Binding-site contacts:
Ligand atom C8 contacts residue ASP166 of chain 1.A at 3.9 Å.
Ligand atom C2 contacts residue TRP168 of chain 1.A at 4.5 Å (hydrophobic).
Ligand atom C7 contacts residue TRP168 of chain 1.A at 4.2 Å (hydrophobic).
Ligand atom C3 contacts residue TRP168 of chain 1.A at 4.2 Å (hydrophobic).
Ligand atom O3 contacts residue TRP168 of chain 1.A at 3.6 Å.
Ligand atom N2 contacts residue TRP168 of chain 1.A at 3.5 Å.
Ligand atom C7 contacts residue ASP166 of chain 1.A at 4.1 Å.
Ligand atom O5 contacts residue ASN118 of chain 1.A at 3.2 Å (h-bond).
Ligand atom C1 contacts residue ASN118 of chain 1.A at 2.7 Å.
Ligand atom C7 contacts residue ASN118 of chain 1.A at 2.9 Å.
Ligand atom N2 contacts residue ASN118 of chain 1.A at 3.1 Å (h-bond).
Ligand atom O7 contacts residue ASN118 of chain 1.A at 3.1 Å (h-bond).
Ligand atom C2 contacts residue ASN118 of chain 1.A at 3.0 Å.
Ligand atom C8 contacts residue ASN118 of chain 1.A at 3.2 Å.
Ligand atom C8 contacts residue TRP168 of chain 1.A at 4.2 Å (hydrophobic).
Ligand atom C3 contacts residue ASN118 of chain 1.A at 4.5 Å.
Ligand atom O7 contacts residue ASP166 of chain 1.A at 3.3 Å (salt-bridge).
Ligand atom C8 contacts residue HIS167 of chain 1.A at 4.1 Å.

A small-molecule ligand and the protein it binds are described below.
Small molecule (SMILES): CC(=O)N[C@@H]1[C@@H](O)[C@H](O)[C@@H](CO)O[C@H]1O

Sequence of chain 1.A:
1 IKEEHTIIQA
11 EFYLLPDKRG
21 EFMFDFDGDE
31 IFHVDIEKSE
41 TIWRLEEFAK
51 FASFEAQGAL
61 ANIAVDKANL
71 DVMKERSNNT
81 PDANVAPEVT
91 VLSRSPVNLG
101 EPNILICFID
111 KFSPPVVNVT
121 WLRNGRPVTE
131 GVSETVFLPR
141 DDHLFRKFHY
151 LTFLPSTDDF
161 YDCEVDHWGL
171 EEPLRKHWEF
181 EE